A small-molecule ligand and the protein it binds are described below.
Small molecule (SMILES): c1ccc(-c2cnc[nH]2)cc1

Binding-site contacts:
Ligand atom C8 contacts residue LEU354 of chain 1.B at 4.1 Å (hydrophobic).
Ligand atom C5 contacts residue VAL254 of chain 1.B at 4.4 Å (hydrophobic).
Ligand atom C9 contacts residue LEU354 of chain 1.B at 3.7 Å (hydrophobic).
Ligand atom N1 contacts residue GLY210 of chain 1.B at 4.3 Å.
Ligand atom N1 contacts residue ALA213 of chain 1.B at 3.6 Å.
Ligand atom C11 contacts residue LEU354 of chain 1.B at 4.3 Å (hydrophobic).
Ligand atom N3 contacts residue HEM1 of chain 1.H at 1.9 Å.
Ligand atom N1 contacts residue ALA209 of chain 1.B at 4.4 Å.
Ligand atom C2 contacts residue ALA213 of chain 1.B at 3.5 Å (hydrophobic).
Ligand atom C6 contacts residue VAL254 of chain 1.B at 4.3 Å (hydrophobic).
Ligand atom N3 contacts residue GLY210 of chain 1.B at 4.4 Å.
Ligand atom C8 contacts residue VAL254 of chain 1.B at 4.3 Å (hydrophobic).
Ligand atom N3 contacts residue HIS317 of chain 1.B at 3.7 Å.
Ligand atom C2 contacts residue HEM1 of chain 1.H at 2.8 Å.
Ligand atom C5 contacts residue HEM1 of chain 1.H at 3.9 Å.
Ligand atom C7 contacts residue VAL254 of chain 1.B at 4.0 Å (hydrophobic).
Ligand atom C2 contacts residue GLY210 of chain 1.B at 3.7 Å.
Ligand atom C4 contacts residue HEM1 of chain 1.H at 2.9 Å.
Ligand atom C10 contacts residue LEU354 of chain 1.B at 3.7 Å (hydrophobic).
Ligand atom N1 contacts residue HEM1 of chain 1.H at 3.9 Å.

Sequence of chain 1.B:
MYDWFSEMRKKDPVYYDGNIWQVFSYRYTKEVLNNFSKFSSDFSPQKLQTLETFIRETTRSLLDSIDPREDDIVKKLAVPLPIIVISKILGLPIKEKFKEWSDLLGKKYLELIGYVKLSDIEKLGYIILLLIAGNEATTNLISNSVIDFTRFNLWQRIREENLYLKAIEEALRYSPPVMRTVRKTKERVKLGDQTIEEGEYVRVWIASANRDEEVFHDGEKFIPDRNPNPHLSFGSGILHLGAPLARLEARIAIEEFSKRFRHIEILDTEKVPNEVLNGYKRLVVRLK